Binding-site contacts:
Ligand atom C5 contacts residue SER289 of chain 1.E at 3.9 Å.
Ligand atom C2 contacts residue ASN287 of chain 1.E at 2.4 Å.
Ligand atom O7 contacts residue ASN287 of chain 1.E at 3.0 Å (h-bond).
Ligand atom O5 contacts residue ASN287 of chain 1.E at 2.2 Å (h-bond).
Ligand atom C6 contacts residue SER289 of chain 1.E at 3.8 Å.
Ligand atom C3 contacts residue ASN287 of chain 1.E at 3.7 Å.
Ligand atom C4 contacts residue ASN287 of chain 1.E at 4.2 Å.
Ligand atom C8 contacts residue ASN287 of chain 1.E at 4.4 Å.
Ligand atom C1 contacts residue ASN287 of chain 1.E at 1.4 Å.
Ligand atom N2 contacts residue ASN287 of chain 1.E at 2.9 Å (h-bond).
Ligand atom C5 contacts residue ASN287 of chain 1.E at 3.6 Å.
Ligand atom O6 contacts residue SER289 of chain 1.E at 4.1 Å.
Ligand atom O5 contacts residue SER289 of chain 1.E at 3.2 Å (h-bond).
Ligand atom C7 contacts residue ASN287 of chain 1.E at 3.2 Å.
Ligand atom C1 contacts residue SER289 of chain 1.E at 3.9 Å.

Sequence of chain 1.E:
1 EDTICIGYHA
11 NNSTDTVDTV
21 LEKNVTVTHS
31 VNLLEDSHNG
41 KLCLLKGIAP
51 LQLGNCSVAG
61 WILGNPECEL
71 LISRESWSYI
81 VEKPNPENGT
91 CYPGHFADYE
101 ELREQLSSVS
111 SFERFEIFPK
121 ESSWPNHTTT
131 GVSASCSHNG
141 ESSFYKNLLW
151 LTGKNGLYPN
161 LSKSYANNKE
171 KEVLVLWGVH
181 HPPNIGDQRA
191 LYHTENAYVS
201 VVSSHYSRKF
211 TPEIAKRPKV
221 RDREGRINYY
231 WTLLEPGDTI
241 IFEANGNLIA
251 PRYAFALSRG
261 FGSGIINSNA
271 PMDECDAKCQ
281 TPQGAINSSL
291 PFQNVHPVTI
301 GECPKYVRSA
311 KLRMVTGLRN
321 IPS

This protein binds this small molecule.
Small molecule (SMILES): CC(=O)N[C@@H]1[C@@H](O)[C@H](O)[C@@H](CO)O[C@H]1O